This small molecule binds to this protein.
Small molecule (SMILES): Cc1c(O)nc(CC(=O)O)c(C)c1O[P](=O)(O)OCC1OC(n2cnc3c(=O)[nH]c(N)nc32)[C@H](O)[C@@H]1O

Sequence of chain 1.A:
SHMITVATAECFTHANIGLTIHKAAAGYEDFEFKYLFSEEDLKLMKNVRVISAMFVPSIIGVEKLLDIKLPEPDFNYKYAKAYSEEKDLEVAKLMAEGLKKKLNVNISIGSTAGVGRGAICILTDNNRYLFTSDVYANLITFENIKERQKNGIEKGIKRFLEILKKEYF

Binding-site contacts:
Ligand atom O2 contacts residue ARG149 of chain 1.B at 2.9 Å (salt-bridge).
Ligand atom C2S contacts residue ALA27 of chain 1.A at 3.5 Å (hydrophobic).
Ligand atom O18 contacts residue THR113 of chain 1.B at 3.5 Å.
Ligand atom C7 contacts residue ALA114 of chain 1.B at 3.4 Å (hydrophobic).
Ligand atom O18 contacts residue ALA114 of chain 1.B at 3.0 Å (h-bond).
Ligand atom O2P contacts residue HIS23 of chain 1.A at 2.8 Å (h-bond).
Ligand atom O2P contacts residue TYR29 of chain 1.A at 2.5 Å (h-bond).
Ligand atom C3M contacts residue ILE146 of chain 1.B at 3.3 Å (hydrophobic).
Ligand atom O2P contacts residue HIS15 of chain 1.B at 2.9 Å (h-bond).
Ligand atom C5M contacts residue CYS12 of chain 1.B at 2.7 Å (hydrophobic).
Ligand atom O2S contacts residue PHE143 of chain 1.B at 3.4 Å.
Ligand atom C2 contacts residue PHE13 of chain 1.B at 3.3 Å (hydrophobic).
Ligand atom O28 contacts residue THR113 of chain 1.B at 2.7 Å (h-bond).
Ligand atom C2A contacts residue GLY28 of chain 1.A at 3.5 Å.
Ligand atom N1 contacts residue ALA114 of chain 1.B at 2.7 Å (h-bond).
Ligand atom O28 contacts residue CYS12 of chain 1.B at 3.5 Å (h-bond).
Ligand atom O18 contacts residue PHE13 of chain 1.B at 2.9 Å (h-bond).
Ligand atom C1S contacts residue PHE143 of chain 1.B at 3.5 Å (hydrophobic).
Ligand atom P1 contacts residue HIS23 of chain 1.A at 3.5 Å.
Ligand atom N2A contacts residue GLU30 of chain 1.A at 2.5 Å (salt-bridge).
Ligand atom O28 contacts residue ALA114 of chain 1.B at 3.5 Å (h-bond).
Ligand atom O3S contacts residue ALA27 of chain 1.A at 3.6 Å.
Ligand atom C8 contacts residue CYS12 of chain 1.B at 2.8 Å (hydrophobic).
Ligand atom C6 contacts residue CYS12 of chain 1.B at 3.4 Å (hydrophobic).
Ligand atom N2A contacts residue GLY28 of chain 1.A at 3.0 Å (h-bond).
Ligand atom C6A contacts residue GLU30 of chain 1.A at 3.5 Å.
Ligand atom C5S contacts residue LEU140 of chain 1.B at 3.5 Å (hydrophobic).
Ligand atom O1P contacts residue HIS23 of chain 1.A at 3.4 Å (h-bond).
Ligand atom N1A contacts residue GLU30 of chain 1.A at 2.5 Å (salt-bridge).
Ligand atom C6 contacts residue ALA114 of chain 1.B at 3.5 Å (hydrophobic).
Ligand atom O2 contacts residue PHE13 of chain 1.B at 3.6 Å.
Ligand atom C8 contacts residue ALA114 of chain 1.B at 3.2 Å (hydrophobic).
Ligand atom O6A contacts residue GLU30 of chain 1.A at 3.4 Å (salt-bridge).
Ligand atom O18 contacts residue CYS12 of chain 1.B at 2.6 Å (h-bond).
Ligand atom N1 contacts residue PHE13 of chain 1.B at 3.5 Å.
Ligand atom C2A contacts residue GLU30 of chain 1.A at 3.4 Å.
Ligand atom C5 contacts residue CYS12 of chain 1.B at 3.2 Å (hydrophobic).
Ligand atom C7 contacts residue CYS12 of chain 1.B at 3.1 Å (hydrophobic).
Ligand atom N7A contacts residue TYR29 of chain 1.A at 3.3 Å.
Ligand atom O3P contacts residue HIS15 of chain 1.B at 3.1 Å (h-bond).

Sequence of chain 1.B:
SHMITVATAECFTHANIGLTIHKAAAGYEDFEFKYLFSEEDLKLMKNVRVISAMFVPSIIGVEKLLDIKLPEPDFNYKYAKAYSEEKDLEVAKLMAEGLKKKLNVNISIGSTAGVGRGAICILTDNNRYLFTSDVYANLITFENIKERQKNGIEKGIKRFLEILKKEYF